Binding-site contacts:
Ligand atom N2 contacts residue ASN56 of chain 1.A at 3.4 Å (h-bond).
Ligand atom C2 contacts residue ASN56 of chain 1.A at 3.5 Å.
Ligand atom O6 contacts residue ARG51 of chain 1.A at 2.7 Å (salt-bridge).
Ligand atom O6 contacts residue GLY53 of chain 1.A at 3.4 Å.
Ligand atom C6 contacts residue ASP55 of chain 1.A at 3.6 Å.
Ligand atom N3 contacts residue ASN56 of chain 1.A at 4.2 Å.
Ligand atom C1' contacts residue TYR60 of chain 1.A at 3.7 Å (hydrophobic).
Ligand atom C6 contacts residue TYR60 of chain 1.A at 3.8 Å (hydrophobic).
Ligand atom O4' contacts residue TYR60 of chain 1.A at 4.2 Å.
Ligand atom C6 contacts residue ARG51 of chain 1.A at 3.5 Å.
Ligand atom C5' contacts residue MET21 of chain 1.A at 4.5 Å (hydrophobic).
Ligand atom C4 contacts residue TYR60 of chain 1.A at 3.3 Å (hydrophobic).
Ligand atom N1 contacts residue ASN56 of chain 1.A at 3.7 Å.
Ligand atom O6 contacts residue SER54 of chain 1.A at 3.8 Å.
Ligand atom C5 contacts residue ARG51 of chain 1.A at 3.7 Å.
Ligand atom N2 contacts residue ASP55 of chain 1.A at 3.3 Å (salt-bridge).
Ligand atom N3 contacts residue TYR60 of chain 1.A at 3.4 Å (h-bond).
Ligand atom N2 contacts residue TYR60 of chain 1.A at 4.5 Å.
Ligand atom N9 contacts residue TYR60 of chain 1.A at 3.4 Å.
Ligand atom N7 contacts residue TYR60 of chain 1.A at 3.4 Å.
Ligand atom C5 contacts residue TYR60 of chain 1.A at 3.4 Å (hydrophobic).
Ligand atom C8 contacts residue ARG51 of chain 1.A at 3.7 Å.
Ligand atom C2 contacts residue TYR60 of chain 1.A at 3.8 Å (hydrophobic).
Ligand atom N1 contacts residue ASP55 of chain 1.A at 2.7 Å (salt-bridge).
Ligand atom O1P contacts residue MET21 of chain 1.A at 3.2 Å (h-bond).
Ligand atom C8 contacts residue TYR60 of chain 1.A at 3.4 Å (hydrophobic).
Ligand atom O6 contacts residue TYR60 of chain 1.A at 4.0 Å.
Ligand atom O6 contacts residue ASP55 of chain 1.A at 3.7 Å.
Ligand atom C2 contacts residue ASP55 of chain 1.A at 3.4 Å.
Ligand atom C6 contacts residue ASN56 of chain 1.A at 4.4 Å.
Ligand atom N1 contacts residue TYR60 of chain 1.A at 4.1 Å.
Ligand atom O5' contacts residue MET21 of chain 1.A at 4.0 Å.
Ligand atom C6 contacts residue GLY53 of chain 1.A at 4.2 Å.
Ligand atom P1 contacts residue MET21 of chain 1.A at 4.2 Å.
Ligand atom N7 contacts residue ARG51 of chain 1.A at 2.9 Å (salt-bridge).

Sequence of chain 1.A:
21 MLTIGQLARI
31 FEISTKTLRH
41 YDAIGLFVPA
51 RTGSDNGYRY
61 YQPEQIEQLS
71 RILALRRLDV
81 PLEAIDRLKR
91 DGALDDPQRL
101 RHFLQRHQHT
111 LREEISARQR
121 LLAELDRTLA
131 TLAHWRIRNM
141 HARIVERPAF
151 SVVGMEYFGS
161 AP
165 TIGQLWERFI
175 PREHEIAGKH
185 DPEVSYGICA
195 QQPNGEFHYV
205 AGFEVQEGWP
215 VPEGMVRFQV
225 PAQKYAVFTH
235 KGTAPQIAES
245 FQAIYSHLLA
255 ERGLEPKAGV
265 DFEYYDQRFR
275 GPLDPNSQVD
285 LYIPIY

A protein and the small-molecule ligand that binds it are described below.
Small molecule (SMILES): Nc1nc2c(ncn2[C@@H]2O[C@@H]3CO[P](=O)(O)O[C@H]4[C@@H](O)[C@H](n5cnc6c(=O)[nH]c(N)nc65)O[C@@H]4CO[P](=O)(O)O[C@H]3[C@H]2O)c(=O)[nH]1